Binding-site contacts:
Ligand atom C3 contacts residue ASN142 of chain 2.A at 3.8 Å.
Ligand atom S contacts residue GLU166 of chain 2.A at 3.3 Å (salt-bridge).
Ligand atom C7 contacts residue CYS145 of chain 2.A at 3.0 Å (hydrophobic).
Ligand atom S contacts residue LEU141 of chain 2.A at 3.6 Å.
Ligand atom C6 contacts residue ASN142 of chain 2.A at 3.8 Å.
Ligand atom C4 contacts residue ASN142 of chain 2.A at 3.5 Å.
Ligand atom C15 contacts residue GLN189 of chain 2.A at 3.5 Å.
Ligand atom O contacts residue GLY143 of chain 2.A at 3.2 Å (h-bond).
Ligand atom C8 contacts residue MET165 of chain 2.A at 3.8 Å (hydrophobic).
Ligand atom N contacts residue ASN142 of chain 2.A at 2.9 Å (h-bond).
Ligand atom C contacts residue CYS145 of chain 2.A at 1.7 Å (hydrophobic).
Ligand atom C9 contacts residue MET165 of chain 2.A at 3.6 Å (hydrophobic).
Ligand atom C contacts residue HIS41 of chain 2.A at 3.9 Å.
Ligand atom C6 contacts residue SER1 of chain 1.A at 3.6 Å.
Ligand atom O1 contacts residue HIS163 of chain 2.A at 2.8 Å (h-bond).
Ligand atom C1 contacts residue ASN142 of chain 2.A at 3.5 Å.
Ligand atom C10 contacts residue MET165 of chain 2.A at 3.9 Å (hydrophobic).
Ligand atom C11 contacts residue GLU166 of chain 2.A at 3.7 Å.
Ligand atom S contacts residue PHE140 of chain 2.A at 2.9 Å (h-bond).
Ligand atom C7 contacts residue HIS164 of chain 2.A at 3.2 Å.
Ligand atom C13 contacts residue GLU166 of chain 2.A at 3.1 Å.
Ligand atom C6 contacts residue LEU141 of chain 2.A at 3.7 Å (hydrophobic).
Ligand atom S1 contacts residue GLU166 of chain 2.A at 3.6 Å.
Ligand atom C12 contacts residue GLU166 of chain 2.A at 3.3 Å.
Ligand atom N contacts residue CYS145 of chain 2.A at 3.6 Å.
Ligand atom C14 contacts residue GLN189 of chain 2.A at 3.8 Å.
Ligand atom O contacts residue CYS145 of chain 2.A at 2.3 Å (h-bond).
Ligand atom C14 contacts residue GLU166 of chain 2.A at 3.8 Å.
Ligand atom O1 contacts residue CYS145 of chain 2.A at 3.7 Å.
Ligand atom C6 contacts residue PHE140 of chain 2.A at 3.1 Å (hydrophobic).
Ligand atom N1 contacts residue GLU166 of chain 2.A at 3.2 Å (salt-bridge).
Ligand atom C6 contacts residue GLU166 of chain 2.A at 3.2 Å.
Ligand atom C8 contacts residue HIS164 of chain 2.A at 3.6 Å.
Ligand atom C7 contacts residue HIS41 of chain 2.A at 3.7 Å.
Ligand atom C5 contacts residue ASN142 of chain 2.A at 3.6 Å.
Ligand atom O contacts residue SER144 of chain 2.A at 3.5 Å (h-bond).
Ligand atom C2 contacts residue ASN142 of chain 2.A at 3.9 Å.
Ligand atom C3 contacts residue LEU141 of chain 2.A at 3.8 Å (hydrophobic).
Ligand atom C1 contacts residue CYS145 of chain 2.A at 2.6 Å (hydrophobic).
Ligand atom C9 contacts residue HIS164 of chain 2.A at 3.8 Å.

The protein below binds the small molecule below.
Small molecule (SMILES): O=C/C(=C/c1ccc(N2CCOCC2)s1)NC(=O)c1cccs1

Sequence of chain 1.A:
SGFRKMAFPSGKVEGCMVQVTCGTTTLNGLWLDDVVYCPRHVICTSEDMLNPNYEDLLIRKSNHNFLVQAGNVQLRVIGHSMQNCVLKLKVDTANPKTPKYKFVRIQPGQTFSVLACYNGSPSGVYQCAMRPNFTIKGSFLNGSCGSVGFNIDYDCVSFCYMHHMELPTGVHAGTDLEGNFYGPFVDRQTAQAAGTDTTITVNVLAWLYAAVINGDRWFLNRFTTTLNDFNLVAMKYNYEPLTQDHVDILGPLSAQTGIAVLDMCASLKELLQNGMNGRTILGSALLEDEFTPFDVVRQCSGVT

Sequence of chain 2.A:
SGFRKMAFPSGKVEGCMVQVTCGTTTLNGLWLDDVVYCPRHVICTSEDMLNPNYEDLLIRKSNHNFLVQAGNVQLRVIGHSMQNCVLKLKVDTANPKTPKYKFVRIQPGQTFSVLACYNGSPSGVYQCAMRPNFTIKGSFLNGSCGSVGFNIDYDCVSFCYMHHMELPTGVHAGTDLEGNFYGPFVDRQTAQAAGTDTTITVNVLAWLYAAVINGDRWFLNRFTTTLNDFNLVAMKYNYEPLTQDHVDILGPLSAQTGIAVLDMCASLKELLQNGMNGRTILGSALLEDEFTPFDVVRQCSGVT